Sequence of chain 2.B:
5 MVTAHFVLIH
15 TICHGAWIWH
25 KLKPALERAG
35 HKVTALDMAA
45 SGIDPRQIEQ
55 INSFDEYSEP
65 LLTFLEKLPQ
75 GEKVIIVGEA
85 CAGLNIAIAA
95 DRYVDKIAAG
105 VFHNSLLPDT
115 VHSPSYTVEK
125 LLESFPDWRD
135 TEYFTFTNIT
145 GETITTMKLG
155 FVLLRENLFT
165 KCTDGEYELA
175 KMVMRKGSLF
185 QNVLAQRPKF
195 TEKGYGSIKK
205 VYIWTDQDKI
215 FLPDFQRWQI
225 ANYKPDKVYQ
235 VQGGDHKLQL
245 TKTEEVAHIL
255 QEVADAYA

This small molecule binds to this protein.
Small molecule (SMILES): CC(C)(O)C#N

Binding-site contacts:
Ligand atom O6 contacts residue ALA84 of chain 2.B at 3.5 Å.
Ligand atom C1 contacts residue THR15 of chain 2.B at 4.0 Å.
Ligand atom N5 contacts residue LYS241 of chain 2.B at 3.5 Å (salt-bridge).
Ligand atom C4 contacts residue ALA84 of chain 2.B at 3.9 Å (hydrophobic).
Ligand atom C3 contacts residue PHE215 of chain 2.B at 3.8 Å (hydrophobic).
Ligand atom C1 contacts residue ALA84 of chain 2.B at 4.2 Å (hydrophobic).
Ligand atom C4 contacts residue LEU162 of chain 2.B at 3.6 Å (hydrophobic).
Ligand atom N5 contacts residue HIS18 of chain 2.B at 3.8 Å.
Ligand atom O6 contacts residue CYS85 of chain 2.B at 3.5 Å (h-bond).
Ligand atom N5 contacts residue THR15 of chain 2.B at 3.3 Å.
Ligand atom C2 contacts residue LEU162 of chain 2.B at 4.3 Å (hydrophobic).
Ligand atom C3 contacts residue TRP132 of chain 2.B at 3.6 Å (hydrophobic).
Ligand atom C2 contacts residue LEU153 of chain 2.B at 3.8 Å (hydrophobic).
Ligand atom C2 contacts residue HIS18 of chain 2.B at 4.3 Å.
Ligand atom N5 contacts residue ALA84 of chain 2.B at 3.9 Å.
Ligand atom N5 contacts residue LEU162 of chain 2.B at 3.3 Å.
Ligand atom N5 contacts residue HIS240 of chain 2.B at 2.8 Å (h-bond).
Ligand atom O6 contacts residue THR15 of chain 2.B at 2.8 Å (h-bond).
Ligand atom C3 contacts residue ILE214 of chain 2.B at 3.6 Å (hydrophobic).
Ligand atom C4 contacts residue HIS18 of chain 2.B at 4.1 Å.
Ligand atom C2 contacts residue ILE16 of chain 2.B at 4.1 Å (hydrophobic).
Ligand atom O6 contacts residue ILE16 of chain 2.B at 4.1 Å.
Ligand atom C2 contacts residue THR15 of chain 2.B at 4.5 Å.
Ligand atom C4 contacts residue THR15 of chain 2.B at 3.5 Å.
Ligand atom C1 contacts residue LEU162 of chain 2.B at 4.4 Å (hydrophobic).
Ligand atom C2 contacts residue TRP132 of chain 2.B at 4.0 Å (hydrophobic).
Ligand atom C4 contacts residue HIS240 of chain 2.B at 3.5 Å.